The small molecule below binds the protein below.
Small molecule (SMILES): CC(=O)N[C@H]1[C@H](O[C@H]2[C@@H](O)[C@@H](CO)O[C@@H](O[C@H]3[C@H](O)[C@@H](O)[C@H](O)O[C@@H]3CO)[C@@H]2O)O[C@H](CO)[C@@H](O[C@@H]2O[C@@H](C)[C@@H](O)[C@@H](O)[C@@H]2O)[C@@H]1O[C@@H]1O[C@H](CO)[C@H](O)[C@H](O[C@H]2O[C@H](CO)[C@H](O)[C@H](O)[C@H]2O)[C@H]1O[C@@H]1O[C@@H](C)[C@@H](O)[C@@H](O)[C@@H]1O

Binding-site contacts:
Ligand atom O6 contacts residue GLY191 of chain 1.A at 3.5 Å.
Ligand atom O2 contacts residue ASN192 of chain 1.A at 3.0 Å (h-bond).
Ligand atom O3 contacts residue CYS187 of chain 1.A at 3.6 Å.
Ligand atom C2 contacts residue ASN192 of chain 1.A at 3.4 Å.
Ligand atom C6 contacts residue ASP231 of chain 1.A at 3.3 Å.
Ligand atom O5 contacts residue ASP231 of chain 1.A at 3.3 Å (salt-bridge).
Ligand atom C5 contacts residue THR244 of chain 1.A at 3.7 Å.
Ligand atom O3 contacts residue ASN192 of chain 1.A at 3.5 Å.
Ligand atom C4 contacts residue CYS187 of chain 1.A at 3.7 Å (hydrophobic).
Ligand atom O5 contacts residue SER232 of chain 1.A at 3.2 Å (h-bond).
Ligand atom O4 contacts residue ASP231 of chain 1.A at 2.5 Å (salt-bridge).
Ligand atom C4 contacts residue ASP231 of chain 1.A at 3.7 Å.
Ligand atom C5 contacts residue SER232 of chain 1.A at 3.8 Å.
Ligand atom C2 contacts residue SER242 of chain 1.A at 3.7 Å.
Ligand atom C1 contacts residue SER232 of chain 1.A at 3.8 Å.
Ligand atom C3 contacts residue GLY189 of chain 1.A at 3.4 Å.
Ligand atom C4 contacts residue SER232 of chain 1.A at 3.7 Å.
Ligand atom O3 contacts residue SER188 of chain 1.A at 3.2 Å.
Ligand atom O3 contacts residue SER242 of chain 1.A at 3.1 Å (h-bond).
Ligand atom C8 contacts residue GLU190 of chain 1.A at 3.6 Å.
Ligand atom C1 contacts residue SER242 of chain 1.A at 3.7 Å.
Ligand atom O4 contacts residue THR244 of chain 1.A at 2.8 Å (h-bond).
Ligand atom O3 contacts residue ASP193 of chain 1.A at 3.6 Å.
Ligand atom O2 contacts residue GLY189 of chain 1.A at 3.6 Å (h-bond).
Ligand atom C3 contacts residue SER232 of chain 1.A at 3.8 Å.
Ligand atom C6 contacts residue THR244 of chain 1.A at 3.2 Å.
Ligand atom O7 contacts residue SER242 of chain 1.A at 3.2 Å (h-bond).
Ligand atom O5 contacts residue THR244 of chain 1.A at 3.5 Å (h-bond).
Ligand atom O6 contacts residue ASP231 of chain 1.A at 3.1 Å (salt-bridge).
Ligand atom O3 contacts residue GLN233 of chain 1.A at 3.0 Å (h-bond).
Ligand atom O2 contacts residue GLN205 of chain 1.A at 3.2 Å (h-bond).
Ligand atom O4 contacts residue SER232 of chain 1.A at 2.6 Å (h-bond).
Ligand atom C6 contacts residue VAL229 of chain 1.A at 3.6 Å (hydrophobic).
Ligand atom O6 contacts residue GLU190 of chain 1.A at 3.1 Å (salt-bridge).
Ligand atom O3 contacts residue SER196 of chain 1.A at 3.2 Å.
Ligand atom O2 contacts residue GLN233 of chain 1.A at 3.2 Å (h-bond).
Ligand atom O3 contacts residue SER232 of chain 1.A at 2.7 Å (h-bond).
Ligand atom O4 contacts residue CYS187 of chain 1.A at 2.7 Å (h-bond).
Ligand atom O3 contacts residue GLY189 of chain 1.A at 2.7 Å (h-bond).
Ligand atom O5 contacts residue GLN205 of chain 1.A at 3.5 Å (h-bond).

Sequence of chain 1.A:
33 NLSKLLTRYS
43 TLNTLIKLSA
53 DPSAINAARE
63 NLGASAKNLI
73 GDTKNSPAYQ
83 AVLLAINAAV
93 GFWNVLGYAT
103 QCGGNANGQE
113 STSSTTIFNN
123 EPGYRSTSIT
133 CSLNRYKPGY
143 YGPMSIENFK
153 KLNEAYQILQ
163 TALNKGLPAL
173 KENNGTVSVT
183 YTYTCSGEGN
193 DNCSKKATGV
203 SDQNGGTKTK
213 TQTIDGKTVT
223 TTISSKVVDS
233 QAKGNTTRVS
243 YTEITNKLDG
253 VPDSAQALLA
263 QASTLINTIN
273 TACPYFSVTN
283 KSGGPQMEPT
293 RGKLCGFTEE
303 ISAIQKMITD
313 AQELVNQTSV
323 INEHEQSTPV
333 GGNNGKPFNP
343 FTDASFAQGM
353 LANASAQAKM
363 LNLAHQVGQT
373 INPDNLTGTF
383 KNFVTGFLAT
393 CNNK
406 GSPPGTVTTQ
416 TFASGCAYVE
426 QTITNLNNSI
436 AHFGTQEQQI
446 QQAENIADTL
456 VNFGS